Sequence of chain 1.A:
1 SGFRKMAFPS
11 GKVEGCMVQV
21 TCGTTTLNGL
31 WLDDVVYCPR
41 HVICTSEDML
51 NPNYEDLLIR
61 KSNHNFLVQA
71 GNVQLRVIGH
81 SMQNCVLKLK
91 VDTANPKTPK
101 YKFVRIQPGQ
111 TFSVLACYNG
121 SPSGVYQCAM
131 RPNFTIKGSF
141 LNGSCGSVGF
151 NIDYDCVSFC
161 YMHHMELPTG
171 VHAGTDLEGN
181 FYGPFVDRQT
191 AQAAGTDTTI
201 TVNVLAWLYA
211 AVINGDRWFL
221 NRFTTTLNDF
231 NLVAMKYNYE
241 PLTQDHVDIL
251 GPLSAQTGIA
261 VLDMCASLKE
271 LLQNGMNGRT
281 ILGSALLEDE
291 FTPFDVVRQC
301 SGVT

Binding-site contacts:
Ligand atom C05 contacts residue MET165 of chain 1.A at 3.6 Å (hydrophobic).
Ligand atom C10 contacts residue GLN189 of chain 1.A at 3.9 Å.
Ligand atom C06 contacts residue ARG188 of chain 1.A at 3.9 Å.
Ligand atom O13 contacts residue GLU166 of chain 1.A at 3.0 Å (salt-bridge).
Ligand atom S12 contacts residue GLN189 of chain 1.A at 4.1 Å.
Ligand atom S12 contacts residue GLU166 of chain 1.A at 3.8 Å.
Ligand atom C07 contacts residue GLN189 of chain 1.A at 3.9 Å.
Ligand atom C08 contacts residue ARG188 of chain 1.A at 3.9 Å.
Ligand atom C09 contacts residue GLN189 of chain 1.A at 4.0 Å.
Ligand atom C06 contacts residue GLN189 of chain 1.A at 4.2 Å.
Ligand atom C08 contacts residue GLU166 of chain 1.A at 3.8 Å.
Ligand atom C06 contacts residue MET165 of chain 1.A at 3.6 Å (hydrophobic).
Ligand atom C11 contacts residue GLN189 of chain 1.A at 4.2 Å.
Ligand atom C04 contacts residue ASP187 of chain 1.A at 4.3 Å.
Ligand atom C03 contacts residue HIS41 of chain 1.A at 4.0 Å.
Ligand atom C01 contacts residue MET49 of chain 1.A at 4.2 Å (hydrophobic).
Ligand atom C07 contacts residue ARG188 of chain 1.A at 3.3 Å.
Ligand atom C07 contacts residue GLN192 of chain 1.A at 4.4 Å.
Ligand atom C03 contacts residue MET49 of chain 1.A at 3.5 Å (hydrophobic).
Ligand atom C07 contacts residue MET165 of chain 1.A at 3.4 Å (hydrophobic).
Ligand atom O14 contacts residue GLN189 of chain 1.A at 3.0 Å.
Ligand atom C05 contacts residue ASP187 of chain 1.A at 4.0 Å.
Ligand atom C11 contacts residue MET165 of chain 1.A at 4.3 Å (hydrophobic).
Ligand atom C04 contacts residue HIS41 of chain 1.A at 3.8 Å.
Ligand atom C08 contacts residue GLN189 of chain 1.A at 3.9 Å.
Ligand atom C01 contacts residue GLN189 of chain 1.A at 3.8 Å.
Ligand atom C05 contacts residue ARG188 of chain 1.A at 4.1 Å.
Ligand atom C10 contacts residue GLU166 of chain 1.A at 4.4 Å.
Ligand atom N15 contacts residue GLU166 of chain 1.A at 4.0 Å.
Ligand atom N15 contacts residue PRO168 of chain 1.A at 3.3 Å.
Ligand atom C04 contacts residue MET49 of chain 1.A at 3.6 Å (hydrophobic).
Ligand atom C09 contacts residue GLU166 of chain 1.A at 3.7 Å.
Ligand atom N02 contacts residue MET49 of chain 1.A at 4.2 Å.
Ligand atom C08 contacts residue MET165 of chain 1.A at 4.3 Å (hydrophobic).

The small molecule below binds the protein below.
Small molecule (SMILES): CN1CCCc2ccc(S(N)(=O)=O)cc21